Sequence of chain 1.C:
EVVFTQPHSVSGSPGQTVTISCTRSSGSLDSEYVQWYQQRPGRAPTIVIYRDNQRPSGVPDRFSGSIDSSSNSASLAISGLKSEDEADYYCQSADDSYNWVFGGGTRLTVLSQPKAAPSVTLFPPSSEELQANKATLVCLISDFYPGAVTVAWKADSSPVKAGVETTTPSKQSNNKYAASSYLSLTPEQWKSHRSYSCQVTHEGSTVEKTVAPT

This small molecule binds to this protein.
Small molecule (SMILES): C[C@@H](O)[C@@H](C)O

Binding-site contacts:
Ligand atom O5 contacts residue HIS8 of chain 1.C at 3.0 Å (h-bond).
Ligand atom O6 contacts residue PRO7 of chain 1.C at 3.5 Å.
Ligand atom C1 contacts residue HIS8 of chain 1.C at 3.5 Å.
Ligand atom O5 contacts residue PRO7 of chain 1.C at 3.5 Å.
Ligand atom C1 contacts residue PRO7 of chain 1.C at 4.3 Å (hydrophobic).
Ligand atom C2 contacts residue PRO7 of chain 1.C at 4.5 Å (hydrophobic).
Ligand atom C2 contacts residue HIS8 of chain 1.C at 3.7 Å.
Ligand atom O6 contacts residue SER9 of chain 1.C at 4.3 Å.
Ligand atom C1 contacts residue SER9 of chain 1.C at 3.3 Å.